Binding-site contacts:
Ligand atom C9 contacts residue LEU53 of chain 1.B at 4.1 Å (hydrophobic).
Ligand atom C5 contacts residue PHE42 of chain 1.B at 3.8 Å (hydrophobic).
Ligand atom C17 contacts residue PRO41 of chain 1.B at 3.5 Å (hydrophobic).
Ligand atom C19 contacts residue TRP40 of chain 1.B at 4.0 Å (hydrophobic).
Ligand atom C4 contacts residue TYR98 of chain 1.B at 4.2 Å (hydrophobic).
Ligand atom C20 contacts residue LEU51 of chain 1.B at 3.8 Å (hydrophobic).
Ligand atom N2 contacts residue TYR98 of chain 1.B at 4.0 Å.
Ligand atom C18 contacts residue PRO41 of chain 1.B at 3.3 Å (hydrophobic).
Ligand atom N4 contacts residue ASN99 of chain 1.B at 3.1 Å (h-bond).
Ligand atom C25 contacts residue PRO41 of chain 1.B at 4.2 Å (hydrophobic).
Ligand atom N1 contacts residue PRO41 of chain 1.B at 3.1 Å (h-bond).
Ligand atom C17 contacts residue LEU51 of chain 1.B at 4.0 Å (hydrophobic).
Ligand atom C6 contacts residue TYR98 of chain 1.B at 4.2 Å (hydrophobic).
Ligand atom C19 contacts residue PRO41 of chain 1.B at 3.9 Å (hydrophobic).
Ligand atom N4 contacts residue TYR98 of chain 1.B at 3.8 Å.
Ligand atom C2 contacts residue VAL46 of chain 1.B at 3.9 Å (hydrophobic).
Ligand atom N2 contacts residue ILE105 of chain 1.B at 4.2 Å.
Ligand atom C2 contacts residue PRO41 of chain 1.B at 4.1 Å (hydrophobic).
Ligand atom C22 contacts residue PRO41 of chain 1.B at 4.0 Å (hydrophobic).
Ligand atom O1 contacts residue LEU51 of chain 1.B at 3.2 Å.
Ligand atom C25 contacts residue ILE105 of chain 1.B at 4.1 Å (hydrophobic).
Ligand atom C20 contacts residue TRP40 of chain 1.B at 4.0 Å (hydrophobic).
Ligand atom C8 contacts residue LEU53 of chain 1.B at 3.9 Å (hydrophobic).
Ligand atom C1 contacts residue VAL46 of chain 1.B at 4.1 Å (hydrophobic).
Ligand atom C26 contacts residue ILE105 of chain 1.B at 4.1 Å (hydrophobic).
Ligand atom C5 contacts residue VAL46 of chain 1.B at 3.8 Å (hydrophobic).
Ligand atom C21 contacts residue LEU51 of chain 1.B at 3.7 Å (hydrophobic).
Ligand atom C6 contacts residue ASN99 of chain 1.B at 3.8 Å.
Ligand atom C3 contacts residue ASN99 of chain 1.B at 3.7 Å.
Ligand atom C5 contacts residue PRO41 of chain 1.B at 3.2 Å (hydrophobic).
Ligand atom C11 contacts residue ASN99 of chain 1.B at 3.6 Å.
Ligand atom N2 contacts residue ASN99 of chain 1.B at 3.0 Å (h-bond).
Ligand atom C4 contacts residue ASN99 of chain 1.B at 3.8 Å.
Ligand atom N1 contacts residue VAL46 of chain 1.B at 4.0 Å.
Ligand atom C7 contacts residue LEU53 of chain 1.B at 3.7 Å (hydrophobic).
Ligand atom C18 contacts residue LEU51 of chain 1.B at 4.1 Å (hydrophobic).
Ligand atom C22 contacts residue LEU51 of chain 1.B at 3.8 Å (hydrophobic).
Ligand atom C1 contacts residue PRO41 of chain 1.B at 4.1 Å (hydrophobic).
Ligand atom C3 contacts residue ILE105 of chain 1.B at 4.2 Å (hydrophobic).
Ligand atom C19 contacts residue LEU51 of chain 1.B at 4.0 Å (hydrophobic).

A protein and the small-molecule ligand that binds it are described below.
Small molecule (SMILES): Cc1cnc(Nc2ccc(N3CCN(C)CC3)cc2)nc1Nc1cccc(S(=O)(=O)NC(C)(C)C)c1

Sequence of chain 1.B:
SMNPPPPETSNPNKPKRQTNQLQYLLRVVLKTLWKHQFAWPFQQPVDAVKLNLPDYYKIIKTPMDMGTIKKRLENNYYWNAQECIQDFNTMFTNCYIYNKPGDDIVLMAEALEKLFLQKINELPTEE